Sequence of chain 1.C:
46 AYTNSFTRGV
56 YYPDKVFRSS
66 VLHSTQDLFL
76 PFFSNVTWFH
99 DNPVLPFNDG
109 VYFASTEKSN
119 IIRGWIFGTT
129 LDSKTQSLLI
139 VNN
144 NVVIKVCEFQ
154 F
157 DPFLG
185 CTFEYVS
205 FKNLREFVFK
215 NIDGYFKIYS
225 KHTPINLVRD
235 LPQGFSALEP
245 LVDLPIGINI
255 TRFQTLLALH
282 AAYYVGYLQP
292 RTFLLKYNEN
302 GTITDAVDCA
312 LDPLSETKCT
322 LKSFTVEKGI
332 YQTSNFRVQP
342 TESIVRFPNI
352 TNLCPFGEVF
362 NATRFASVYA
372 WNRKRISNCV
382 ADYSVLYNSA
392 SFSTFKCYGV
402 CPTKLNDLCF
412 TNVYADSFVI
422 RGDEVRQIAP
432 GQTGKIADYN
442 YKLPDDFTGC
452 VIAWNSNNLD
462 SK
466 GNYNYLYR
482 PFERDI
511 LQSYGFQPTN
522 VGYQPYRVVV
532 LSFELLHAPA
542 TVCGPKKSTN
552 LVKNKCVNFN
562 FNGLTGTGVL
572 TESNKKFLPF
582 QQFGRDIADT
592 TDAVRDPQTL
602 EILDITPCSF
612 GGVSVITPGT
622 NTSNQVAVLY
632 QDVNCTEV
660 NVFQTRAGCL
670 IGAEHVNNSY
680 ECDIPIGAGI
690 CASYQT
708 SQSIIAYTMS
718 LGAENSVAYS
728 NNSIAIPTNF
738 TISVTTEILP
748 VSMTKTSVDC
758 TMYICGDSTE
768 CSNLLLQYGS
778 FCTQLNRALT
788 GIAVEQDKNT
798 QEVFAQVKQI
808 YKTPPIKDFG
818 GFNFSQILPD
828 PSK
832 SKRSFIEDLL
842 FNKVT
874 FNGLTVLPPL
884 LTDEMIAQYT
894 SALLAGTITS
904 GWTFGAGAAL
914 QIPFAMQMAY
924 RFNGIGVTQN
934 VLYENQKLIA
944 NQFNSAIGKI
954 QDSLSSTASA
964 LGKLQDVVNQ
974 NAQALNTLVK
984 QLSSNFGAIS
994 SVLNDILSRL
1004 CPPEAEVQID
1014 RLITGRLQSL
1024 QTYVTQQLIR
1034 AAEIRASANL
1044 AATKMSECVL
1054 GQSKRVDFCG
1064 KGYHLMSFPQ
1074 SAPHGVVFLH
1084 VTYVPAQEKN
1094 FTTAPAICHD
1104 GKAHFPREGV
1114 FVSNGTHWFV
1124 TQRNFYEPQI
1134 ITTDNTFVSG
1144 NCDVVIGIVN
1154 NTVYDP

Binding-site contacts:
Ligand atom C4 contacts residue ASN820 of chain 1.C at 4.3 Å.
Ligand atom C5 contacts residue GLN823 of chain 1.C at 4.1 Å.
Ligand atom C7 contacts residue ASN820 of chain 1.C at 3.2 Å.
Ligand atom C3 contacts residue ASN820 of chain 1.C at 3.9 Å.
Ligand atom C1 contacts residue ASN820 of chain 1.C at 1.5 Å.
Ligand atom N2 contacts residue ASN820 of chain 1.C at 3.0 Å (h-bond).
Ligand atom O5 contacts residue SER822 of chain 1.C at 4.0 Å.
Ligand atom C1 contacts residue SER822 of chain 1.C at 3.5 Å.
Ligand atom C8 contacts residue ASN820 of chain 1.C at 4.4 Å.
Ligand atom C6 contacts residue GLN823 of chain 1.C at 4.2 Å.
Ligand atom O7 contacts residue ASN820 of chain 1.C at 3.1 Å (h-bond).
Ligand atom O6 contacts residue GLN823 of chain 1.C at 3.3 Å (h-bond).
Ligand atom C5 contacts residue SER822 of chain 1.C at 4.2 Å.
Ligand atom C2 contacts residue ASN820 of chain 1.C at 2.5 Å.
Ligand atom O5 contacts residue ASN820 of chain 1.C at 2.4 Å (h-bond).
Ligand atom C5 contacts residue ASN820 of chain 1.C at 3.8 Å.

This small molecule binds to this protein.
Small molecule (SMILES): CC(=O)N[C@H]1[C@H](O[C@H]2[C@H](O)[C@@H](NC(C)=O)CO[C@@H]2CO)O[C@H](CO)[C@@H](O)[C@@H]1O